Binding-site contacts:
Ligand atom O4 contacts residue TRP330 of chain 1.D at 3.3 Å.
Ligand atom O6 contacts residue ILE283 of chain 1.D at 3.4 Å.
Ligand atom C3 contacts residue TRP330 of chain 1.D at 3.9 Å (hydrophobic).
Ligand atom N2 contacts residue GLU184 of chain 1.D at 4.0 Å.
Ligand atom C7 contacts residue TYR281 of chain 1.D at 3.5 Å (hydrophobic).
Ligand atom C8 contacts residue TYR281 of chain 1.D at 3.7 Å (hydrophobic).
Ligand atom C2 contacts residue ASP183 of chain 1.D at 3.6 Å.
Ligand atom C6 contacts residue ASP332 of chain 1.D at 3.4 Å.
Ligand atom C8 contacts residue TRP251 of chain 1.D at 3.9 Å (hydrophobic).
Ligand atom N1 contacts residue GLU184 of chain 1.D at 3.7 Å.
Ligand atom O7 contacts residue TRP251 of chain 1.D at 4.1 Å.
Ligand atom O3 contacts residue GLU184 of chain 1.D at 3.9 Å.
Ligand atom C4 contacts residue TRP330 of chain 1.D at 4.0 Å (hydrophobic).
Ligand atom O3 contacts residue ARG20 of chain 1.D at 2.8 Å (salt-bridge).
Ligand atom O4 contacts residue ARG20 of chain 1.D at 2.9 Å (salt-bridge).
Ligand atom C5 contacts residue TRP330 of chain 1.D at 3.9 Å (hydrophobic).
Ligand atom N1 contacts residue TRP251 of chain 1.D at 3.5 Å.
Ligand atom C8 contacts residue ASP183 of chain 1.D at 3.5 Å.
Ligand atom O4 contacts residue ASP332 of chain 1.D at 2.6 Å (salt-bridge).
Ligand atom O1 contacts residue TRP251 of chain 1.D at 2.7 Å.
Ligand atom N2 contacts residue ASP183 of chain 1.D at 2.7 Å (salt-bridge).
Ligand atom C3 contacts residue ARG20 of chain 1.D at 3.9 Å.
Ligand atom O3 contacts residue HIS121 of chain 1.D at 3.4 Å (h-bond).
Ligand atom O7 contacts residue TRP330 of chain 1.D at 3.5 Å.
Ligand atom C4 contacts residue ARG20 of chain 1.D at 3.8 Å.
Ligand atom C7 contacts residue TRP330 of chain 1.D at 3.9 Å (hydrophobic).
Ligand atom C8 contacts residue PHE228 of chain 1.D at 3.5 Å (hydrophobic).
Ligand atom C1 contacts residue GLU184 of chain 1.D at 3.7 Å.
Ligand atom C4 contacts residue ASP332 of chain 1.D at 3.6 Å.
Ligand atom O3 contacts residue TRP330 of chain 1.D at 4.0 Å.
Ligand atom O5 contacts residue TYR281 of chain 1.D at 3.8 Å.
Ligand atom C6 contacts residue TYR281 of chain 1.D at 4.0 Å (hydrophobic).
Ligand atom O7 contacts residue TYR281 of chain 1.D at 2.5 Å (h-bond).
Ligand atom C2 contacts residue GLU184 of chain 1.D at 3.2 Å.
Ligand atom C6 contacts residue ILE283 of chain 1.D at 3.8 Å (hydrophobic).
Ligand atom O3 contacts residue ASP183 of chain 1.D at 4.0 Å.
Ligand atom C6 contacts residue TRP330 of chain 1.D at 3.9 Å (hydrophobic).
Ligand atom O6 contacts residue ASP332 of chain 1.D at 2.5 Å (salt-bridge).
Ligand atom C5 contacts residue TYR281 of chain 1.D at 3.8 Å (hydrophobic).
Ligand atom C7 contacts residue ASP183 of chain 1.D at 3.6 Å.

A small-molecule ligand and the protein it binds are described below.
Small molecule (SMILES): CC(=O)N[C@H]1/C(=N/O)O[C@H](CO)[C@@H](O)[C@@H]1O

Sequence of chain 1.D:
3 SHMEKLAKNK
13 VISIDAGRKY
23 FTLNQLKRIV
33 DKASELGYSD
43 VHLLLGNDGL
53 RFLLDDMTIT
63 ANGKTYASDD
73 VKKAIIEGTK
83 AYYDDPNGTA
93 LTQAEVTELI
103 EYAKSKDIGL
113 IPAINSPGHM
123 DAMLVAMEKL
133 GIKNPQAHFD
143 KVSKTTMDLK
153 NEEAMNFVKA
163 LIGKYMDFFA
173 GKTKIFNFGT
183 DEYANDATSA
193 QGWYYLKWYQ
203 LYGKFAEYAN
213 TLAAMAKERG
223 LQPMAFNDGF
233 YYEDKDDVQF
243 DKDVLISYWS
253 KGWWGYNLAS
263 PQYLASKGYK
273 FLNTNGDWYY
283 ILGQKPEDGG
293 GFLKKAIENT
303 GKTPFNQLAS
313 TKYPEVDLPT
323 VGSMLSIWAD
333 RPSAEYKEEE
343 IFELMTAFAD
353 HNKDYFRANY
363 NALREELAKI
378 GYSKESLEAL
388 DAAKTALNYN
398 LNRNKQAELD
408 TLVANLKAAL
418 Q